Sequence of chain 1.A:
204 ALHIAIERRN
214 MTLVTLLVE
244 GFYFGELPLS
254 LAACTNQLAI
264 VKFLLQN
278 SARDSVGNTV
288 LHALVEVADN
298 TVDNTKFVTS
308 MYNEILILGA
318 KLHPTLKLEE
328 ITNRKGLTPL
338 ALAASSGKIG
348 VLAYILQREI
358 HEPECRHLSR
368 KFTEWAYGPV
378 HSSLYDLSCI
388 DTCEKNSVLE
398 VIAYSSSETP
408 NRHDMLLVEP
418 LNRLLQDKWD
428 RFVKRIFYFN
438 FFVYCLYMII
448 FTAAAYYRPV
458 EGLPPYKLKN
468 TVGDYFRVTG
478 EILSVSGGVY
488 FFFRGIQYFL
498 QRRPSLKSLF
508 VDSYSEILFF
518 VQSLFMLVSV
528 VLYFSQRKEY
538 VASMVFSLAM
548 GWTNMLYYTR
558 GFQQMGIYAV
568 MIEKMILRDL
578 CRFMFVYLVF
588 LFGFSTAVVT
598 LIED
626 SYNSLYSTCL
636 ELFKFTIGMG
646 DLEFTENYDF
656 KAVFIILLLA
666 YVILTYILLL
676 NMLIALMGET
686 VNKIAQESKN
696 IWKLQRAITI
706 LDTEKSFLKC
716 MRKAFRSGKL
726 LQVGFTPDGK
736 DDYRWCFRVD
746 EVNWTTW

Binding-site contacts:
Ligand atom N21 contacts residue THR550 of chain 1.A at 2.9 Å (h-bond).
Ligand atom C2 contacts residue LEU515 of chain 1.A at 3.8 Å (hydrophobic).
Ligand atom C24 contacts residue THR550 of chain 1.A at 4.0 Å.
Ligand atom O10 contacts residue ARG557 of chain 1.A at 2.7 Å (salt-bridge).
Ligand atom C38 contacts residue PHE543 of chain 1.A at 4.1 Å (hydrophobic).
Ligand atom C37 contacts residue PHE591 of chain 1.D at 3.9 Å (hydrophobic).
Ligand atom C2 contacts residue THR550 of chain 1.A at 4.0 Å.
Ligand atom C1 contacts residue LEU553 of chain 1.A at 3.9 Å (hydrophobic).
Ligand atom C1 contacts residue THR550 of chain 1.A at 4.1 Å.
Ligand atom C44 contacts residue ALA546 of chain 1.A at 3.8 Å (hydrophobic).
Ligand atom C22 contacts residue THR550 of chain 1.A at 4.1 Å.
Ligand atom C6 contacts residue ALA566 of chain 1.A at 4.0 Å (hydrophobic).
Ligand atom C17 contacts residue LEU553 of chain 1.A at 4.1 Å (hydrophobic).
Ligand atom C4 contacts residue ARG557 of chain 1.A at 3.8 Å.
Ligand atom N21 contacts residue LEU515 of chain 1.A at 4.1 Å.
Ligand atom C13 contacts residue SER512 of chain 1.A at 3.9 Å.
Ligand atom C27 contacts residue TYR511 of chain 1.A at 3.5 Å (hydrophobic).
Ligand atom C44 contacts residue PHE543 of chain 1.A at 3.8 Å (hydrophobic).
Ligand atom O23 contacts residue TYR511 of chain 1.A at 2.5 Å (h-bond).
Ligand atom C6 contacts residue TYR511 of chain 1.A at 4.0 Å (hydrophobic).
Ligand atom O23 contacts residue ILE573 of chain 1.A at 3.4 Å.
Ligand atom C13 contacts residue ASN551 of chain 1.A at 3.1 Å.
Ligand atom C17 contacts residue THR550 of chain 1.A at 3.4 Å.
Ligand atom O10 contacts residue GLU570 of chain 1.A at 4.1 Å.
Ligand atom C13 contacts residue LEU515 of chain 1.A at 3.9 Å (hydrophobic).
Ligand atom C22 contacts residue LEU515 of chain 1.A at 3.7 Å (hydrophobic).
Ligand atom O12 contacts residue TYR554 of chain 1.A at 3.6 Å.
Ligand atom C5 contacts residue ALA566 of chain 1.A at 4.0 Å (hydrophobic).
Ligand atom C24 contacts residue LEU515 of chain 1.A at 3.6 Å (hydrophobic).
Ligand atom C2 contacts residue ASN551 of chain 1.A at 4.0 Å.
Ligand atom C24 contacts residue TYR511 of chain 1.A at 3.7 Å (hydrophobic).
Ligand atom O10 contacts residue SER512 of chain 1.A at 3.4 Å.
Ligand atom C33 contacts residue LEU669 of chain 1.D at 3.6 Å (hydrophobic).
Ligand atom C44 contacts residue LEU662 of chain 1.D at 3.4 Å (hydrophobic).
Ligand atom C13 contacts residue TYR554 of chain 1.A at 4.0 Å (hydrophobic).
Ligand atom C40 contacts residue PHE543 of chain 1.A at 3.6 Å (hydrophobic).
Ligand atom C44 contacts residue PHE591 of chain 1.D at 3.4 Å (hydrophobic).
Ligand atom C22 contacts residue TYR511 of chain 1.A at 3.2 Å (hydrophobic).
Ligand atom O12 contacts residue SER512 of chain 1.A at 3.2 Å.
Ligand atom C33 contacts residue THR550 of chain 1.A at 4.0 Å.

Sequence of chain 1.D:
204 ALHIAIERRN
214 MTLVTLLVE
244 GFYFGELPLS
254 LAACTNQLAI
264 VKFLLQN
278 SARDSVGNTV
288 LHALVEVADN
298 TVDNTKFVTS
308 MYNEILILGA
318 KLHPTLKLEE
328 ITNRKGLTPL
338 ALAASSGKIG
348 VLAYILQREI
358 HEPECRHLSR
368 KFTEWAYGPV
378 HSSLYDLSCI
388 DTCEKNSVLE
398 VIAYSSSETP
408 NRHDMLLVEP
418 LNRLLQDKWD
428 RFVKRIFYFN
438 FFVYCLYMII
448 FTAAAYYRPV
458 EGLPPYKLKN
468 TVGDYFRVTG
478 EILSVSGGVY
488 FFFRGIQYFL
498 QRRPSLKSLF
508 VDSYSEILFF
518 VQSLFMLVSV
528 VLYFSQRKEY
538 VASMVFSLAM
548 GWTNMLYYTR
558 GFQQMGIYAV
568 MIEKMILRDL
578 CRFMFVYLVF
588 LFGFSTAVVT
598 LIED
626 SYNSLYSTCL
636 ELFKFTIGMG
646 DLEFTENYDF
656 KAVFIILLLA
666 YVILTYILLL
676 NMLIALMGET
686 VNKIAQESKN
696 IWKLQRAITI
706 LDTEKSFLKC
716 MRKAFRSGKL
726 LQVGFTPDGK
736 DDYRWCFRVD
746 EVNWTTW

A small-molecule ligand and the protein it binds are described below.
Small molecule (SMILES): COc1cc(CNC(=O)CCCC/C=C/C(C)C)ccc1O